Sequence of chain 1.A:
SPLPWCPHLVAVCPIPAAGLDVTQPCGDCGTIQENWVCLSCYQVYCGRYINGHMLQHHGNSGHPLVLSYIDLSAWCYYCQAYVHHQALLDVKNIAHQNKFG

Binding-site contacts:
Ligand atom C10 contacts residue TRP76 of chain 1.A at 4.0 Å (hydrophobic).
Ligand atom C11 contacts residue ARG49 of chain 1.A at 3.8 Å.
Ligand atom C5 contacts residue ARG49 of chain 1.A at 3.5 Å.
Ligand atom C2 contacts residue ARG49 of chain 1.A at 3.8 Å.
Ligand atom C6 contacts residue TYR83 of chain 1.A at 3.5 Å (hydrophobic).
Ligand atom C9 contacts residue TRP37 of chain 1.A at 3.3 Å (hydrophobic).
Ligand atom O contacts residue TRP37 of chain 1.A at 3.4 Å.
Ligand atom O contacts residue TRP76 of chain 1.A at 3.8 Å.
Ligand atom C1 contacts residue TYR78 of chain 1.A at 3.9 Å (hydrophobic).
Ligand atom C2 contacts residue TRP76 of chain 1.A at 3.9 Å (hydrophobic).
Ligand atom C6 contacts residue ARG49 of chain 1.A at 3.4 Å.
Ligand atom O contacts residue ARG49 of chain 1.A at 3.5 Å (salt-bridge).
Ligand atom O2 contacts residue TRP37 of chain 1.A at 3.9 Å.
Ligand atom N1 contacts residue TRP76 of chain 1.A at 3.5 Å (h-bond).
Ligand atom O contacts residue TYR83 of chain 1.A at 2.7 Å (h-bond).
Ligand atom N2 contacts residue ARG49 of chain 1.A at 3.3 Å (salt-bridge).
Ligand atom C9 contacts residue TRP76 of chain 1.A at 3.9 Å (hydrophobic).
Ligand atom C1 contacts residue TRP76 of chain 1.A at 3.9 Å (hydrophobic).
Ligand atom C3 contacts residue ARG49 of chain 1.A at 4.0 Å.
Ligand atom C9 contacts residue ARG49 of chain 1.A at 3.4 Å.
Ligand atom C8 contacts residue ARG49 of chain 1.A at 3.6 Å.
Ligand atom C7 contacts residue ARG49 of chain 1.A at 3.5 Å.
Ligand atom N2 contacts residue TRP76 of chain 1.A at 3.6 Å.
Ligand atom C5 contacts residue TRP76 of chain 1.A at 3.5 Å (hydrophobic).
Ligand atom O1 contacts residue TYR78 of chain 1.A at 2.6 Å (h-bond).
Ligand atom O2 contacts residue ARG49 of chain 1.A at 2.8 Å (salt-bridge).
Ligand atom C10 contacts residue ARG49 of chain 1.A at 4.2 Å.
Ligand atom C contacts residue LEU56 of chain 1.A at 3.9 Å (hydrophobic).
Ligand atom N1 contacts residue ARG49 of chain 1.A at 3.5 Å.
Ligand atom C10 contacts residue TYR78 of chain 1.A at 3.0 Å (hydrophobic).
Ligand atom C6 contacts residue TRP76 of chain 1.A at 3.5 Å (hydrophobic).
Ligand atom C7 contacts residue TYR83 of chain 1.A at 3.6 Å (hydrophobic).
Ligand atom C8 contacts residue TRP76 of chain 1.A at 3.3 Å (hydrophobic).
Ligand atom C10 contacts residue TRP37 of chain 1.A at 4.1 Å (hydrophobic).
Ligand atom O2 contacts residue GLY48 of chain 1.A at 3.6 Å.
Ligand atom C11 contacts residue GLY48 of chain 1.A at 4.2 Å.
Ligand atom C11 contacts residue TYR78 of chain 1.A at 3.1 Å (hydrophobic).
Ligand atom O1 contacts residue ARG49 of chain 1.A at 3.8 Å.
Ligand atom O1 contacts residue LEU56 of chain 1.A at 3.9 Å.
Ligand atom C7 contacts residue TRP76 of chain 1.A at 3.5 Å (hydrophobic).

A protein and the small-molecule ligand that binds it are described below.
Small molecule (SMILES): O=C(O)CCn1nc(-c2cccnc2)ccc1=O